A small-molecule ligand and the protein it binds are described below.
Small molecule (SMILES): COc1ccnc(NN)n1

Sequence of chain 1.C:
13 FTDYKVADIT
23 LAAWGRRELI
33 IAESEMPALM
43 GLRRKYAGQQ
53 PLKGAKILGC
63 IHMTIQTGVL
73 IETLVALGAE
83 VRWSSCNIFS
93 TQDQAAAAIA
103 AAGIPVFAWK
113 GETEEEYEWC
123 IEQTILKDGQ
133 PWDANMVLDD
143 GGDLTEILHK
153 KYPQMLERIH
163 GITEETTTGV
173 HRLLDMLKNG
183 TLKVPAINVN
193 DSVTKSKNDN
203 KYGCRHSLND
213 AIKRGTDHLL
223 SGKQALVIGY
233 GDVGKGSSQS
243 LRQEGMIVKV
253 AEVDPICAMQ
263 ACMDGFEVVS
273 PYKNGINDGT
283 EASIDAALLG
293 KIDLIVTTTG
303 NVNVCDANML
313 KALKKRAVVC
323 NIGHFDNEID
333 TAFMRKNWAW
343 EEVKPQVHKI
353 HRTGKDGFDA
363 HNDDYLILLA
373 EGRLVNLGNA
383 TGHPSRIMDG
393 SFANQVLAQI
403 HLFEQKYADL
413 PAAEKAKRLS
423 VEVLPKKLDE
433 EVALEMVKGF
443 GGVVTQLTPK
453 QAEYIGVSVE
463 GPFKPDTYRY

Sequence of chain 1.B:
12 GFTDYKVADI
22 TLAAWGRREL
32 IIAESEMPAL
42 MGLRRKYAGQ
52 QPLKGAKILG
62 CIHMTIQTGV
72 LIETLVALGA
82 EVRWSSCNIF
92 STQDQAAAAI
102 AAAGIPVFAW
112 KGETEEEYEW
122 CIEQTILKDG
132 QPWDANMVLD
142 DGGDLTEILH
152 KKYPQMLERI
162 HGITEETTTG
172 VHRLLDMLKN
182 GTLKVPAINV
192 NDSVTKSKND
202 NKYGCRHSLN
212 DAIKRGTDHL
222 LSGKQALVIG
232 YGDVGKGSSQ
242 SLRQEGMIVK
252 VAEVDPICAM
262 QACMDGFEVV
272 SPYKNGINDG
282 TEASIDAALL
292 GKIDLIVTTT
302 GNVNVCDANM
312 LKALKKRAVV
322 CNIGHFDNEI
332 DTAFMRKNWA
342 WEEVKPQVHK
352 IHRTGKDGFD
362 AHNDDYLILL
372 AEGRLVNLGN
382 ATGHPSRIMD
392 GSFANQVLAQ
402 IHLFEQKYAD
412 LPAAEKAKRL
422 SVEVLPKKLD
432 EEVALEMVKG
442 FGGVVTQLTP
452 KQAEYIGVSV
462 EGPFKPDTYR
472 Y

Binding-site contacts:
Ligand atom N contacts residue TYR204 of chain 1.C at 3.0 Å (h-bond).
Ligand atom N contacts residue GLN262 of chain 1.B at 3.8 Å.
Ligand atom O contacts residue LYS203 of chain 1.B at 2.6 Å (salt-bridge).
Ligand atom C1 contacts residue LYS237 of chain 1.B at 4.2 Å.
Ligand atom N3 contacts residue LYS199 of chain 1.C at 3.6 Å (salt-bridge).
Ligand atom C3 contacts residue LYS237 of chain 1.B at 3.4 Å.
Ligand atom C2 contacts residue LYS237 of chain 1.B at 3.4 Å.
Ligand atom C4 contacts residue ASP266 of chain 1.B at 4.0 Å.
Ligand atom N contacts residue LYS237 of chain 1.B at 3.8 Å.
Ligand atom N1 contacts residue LYS203 of chain 1.B at 4.2 Å.
Ligand atom C4 contacts residue GLN262 of chain 1.B at 3.8 Å.
Ligand atom N3 contacts residue TYR204 of chain 1.C at 2.5 Å (h-bond).
Ligand atom C4 contacts residue LYS237 of chain 1.B at 4.4 Å.
Ligand atom C4 contacts residue LYS203 of chain 1.C at 3.5 Å.
Ligand atom C2 contacts residue ASP266 of chain 1.B at 3.7 Å.
Ligand atom N2 contacts residue TYR204 of chain 1.C at 2.7 Å (h-bond).
Ligand atom N1 contacts residue TYR204 of chain 1.C at 4.3 Å.
Ligand atom C contacts residue LYS203 of chain 1.B at 3.4 Å.
Ligand atom C2 contacts residue LYS203 of chain 1.B at 4.0 Å.
Ligand atom N1 contacts residue LYS203 of chain 1.C at 3.2 Å (salt-bridge).
Ligand atom N2 contacts residue GLN262 of chain 1.B at 3.5 Å (h-bond).
Ligand atom C3 contacts residue TYR204 of chain 1.C at 4.2 Å (hydrophobic).
Ligand atom C1 contacts residue LYS203 of chain 1.B at 3.4 Å.
Ligand atom C4 contacts residue TYR204 of chain 1.C at 3.1 Å (hydrophobic).
Ligand atom C3 contacts residue TYR232 of chain 1.B at 3.9 Å (hydrophobic).
Ligand atom N3 contacts residue GLN262 of chain 1.B at 2.8 Å (h-bond).
Ligand atom N2 contacts residue LYS203 of chain 1.C at 2.8 Å (salt-bridge).
Ligand atom C1 contacts residue LYS203 of chain 1.C at 4.4 Å.
Ligand atom N3 contacts residue LYS203 of chain 1.C at 3.8 Å.
Ligand atom N contacts residue ASP266 of chain 1.B at 2.9 Å (salt-bridge).
Ligand atom C3 contacts residue ASP266 of chain 1.B at 2.7 Å.